A protein and the small-molecule ligand that binds it are described below.
Small molecule (SMILES): CC(=O)N[C@@H]1[C@@H](O)[C@H](O)[C@@H](CO)O[C@H]1O

Binding-site contacts:
Ligand atom O6 contacts residue ASN126 of chain 1.I at 4.4 Å.
Ligand atom C2 contacts residue ASN126 of chain 1.I at 2.4 Å.
Ligand atom C4 contacts residue ASN126 of chain 1.I at 4.2 Å.
Ligand atom C3 contacts residue ASN126 of chain 1.I at 3.8 Å.
Ligand atom C1 contacts residue ASN126 of chain 1.I at 1.4 Å.
Ligand atom C8 contacts residue GLU123 of chain 1.I at 4.5 Å.
Ligand atom C5 contacts residue ASN126 of chain 1.I at 3.7 Å.
Ligand atom N2 contacts residue ASN126 of chain 1.I at 2.9 Å (h-bond).
Ligand atom O5 contacts residue ASN126 of chain 1.I at 2.4 Å (h-bond).
Ligand atom O7 contacts residue ASN126 of chain 1.I at 4.4 Å.
Ligand atom C7 contacts residue ASN126 of chain 1.I at 3.9 Å.

Sequence of chain 1.I:
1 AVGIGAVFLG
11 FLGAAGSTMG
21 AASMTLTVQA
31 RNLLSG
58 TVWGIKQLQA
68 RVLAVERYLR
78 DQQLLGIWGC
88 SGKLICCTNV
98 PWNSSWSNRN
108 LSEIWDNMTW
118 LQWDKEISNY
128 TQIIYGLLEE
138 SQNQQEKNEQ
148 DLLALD